Sequence of chain 1.B:
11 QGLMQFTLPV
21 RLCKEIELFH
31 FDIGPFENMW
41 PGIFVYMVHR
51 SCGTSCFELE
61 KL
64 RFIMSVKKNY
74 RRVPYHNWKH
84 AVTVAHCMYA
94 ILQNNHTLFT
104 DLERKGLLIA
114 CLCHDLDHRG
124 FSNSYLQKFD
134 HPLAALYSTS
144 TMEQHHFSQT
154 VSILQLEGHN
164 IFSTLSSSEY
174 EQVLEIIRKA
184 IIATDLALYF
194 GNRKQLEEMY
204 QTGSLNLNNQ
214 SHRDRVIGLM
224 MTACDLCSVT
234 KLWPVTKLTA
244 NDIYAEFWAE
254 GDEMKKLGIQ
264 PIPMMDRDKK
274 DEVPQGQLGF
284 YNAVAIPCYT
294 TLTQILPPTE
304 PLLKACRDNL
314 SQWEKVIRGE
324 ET

This small molecule binds to this protein.
Small molecule (SMILES): Cn1ncc(C(=O)O)c1C(=O)Nc1ccn2cc(-c3ccccc3)nc2n1

Binding-site contacts:
Ligand atom C8 contacts residue TYR247 of chain 1.B at 3.6 Å (hydrophobic).
Ligand atom O21 contacts residue ILE246 of chain 1.B at 2.9 Å.
Ligand atom C26 contacts residue GLU275 of chain 1.B at 3.3 Å.
Ligand atom N7 contacts residue MET267 of chain 1.B at 3.5 Å (h-bond).
Ligand atom O20 contacts residue GLN280 of chain 1.B at 2.9 Å (h-bond).
Ligand atom N7 contacts residue GLY279 of chain 1.B at 3.8 Å.
Ligand atom C12 contacts residue GLY279 of chain 1.B at 3.8 Å.
Ligand atom C1 contacts residue TYR247 of chain 1.B at 3.1 Å (hydrophobic).
Ligand atom C17 contacts residue MET267 of chain 1.B at 3.6 Å (hydrophobic).
Ligand atom C8 contacts residue MET267 of chain 1.B at 3.8 Å (hydrophobic).
Ligand atom N4 contacts residue TYR247 of chain 1.B at 3.3 Å (h-bond).
Ligand atom C23 contacts residue MET267 of chain 1.B at 3.8 Å (hydrophobic).
Ligand atom N14 contacts residue PHE283 of chain 1.B at 3.6 Å.
Ligand atom C26 contacts residue VAL276 of chain 1.B at 3.7 Å (hydrophobic).
Ligand atom N5 contacts residue MET267 of chain 1.B at 3.5 Å.
Ligand atom C2 contacts residue PHE283 of chain 1.B at 3.7 Å (hydrophobic).
Ligand atom C27 contacts residue LYS272 of chain 1.B at 3.9 Å.
Ligand atom C22 contacts residue LEU189 of chain 1.B at 3.9 Å (hydrophobic).
Ligand atom N5 contacts residue TYR247 of chain 1.B at 2.4 Å (h-bond).
Ligand atom C15 contacts residue MET267 of chain 1.B at 3.7 Å (hydrophobic).
Ligand atom C25 contacts residue PRO266 of chain 1.B at 3.5 Å (hydrophobic).
Ligand atom C9 contacts residue PHE283 of chain 1.B at 3.8 Å (hydrophobic).
Ligand atom C6 contacts residue PHE283 of chain 1.B at 3.5 Å (hydrophobic).
Ligand atom C1 contacts residue MET267 of chain 1.B at 3.5 Å (hydrophobic).
Ligand atom O18 contacts residue PHE283 of chain 1.B at 3.6 Å.
Ligand atom N4 contacts residue MET267 of chain 1.B at 3.8 Å.
Ligand atom C12 contacts residue MET267 of chain 1.B at 3.9 Å (hydrophobic).
Ligand atom C27 contacts residue GLU275 of chain 1.B at 3.3 Å.
Ligand atom C19 contacts residue GLY279 of chain 1.B at 3.5 Å.
Ligand atom N4 contacts residue GLN280 of chain 1.B at 3.4 Å (h-bond).
Ligand atom C23 contacts residue TYR247 of chain 1.B at 3.5 Å (hydrophobic).
Ligand atom C16 contacts residue ILE246 of chain 1.B at 3.5 Å (hydrophobic).
Ligand atom C8 contacts residue GLY279 of chain 1.B at 3.6 Å.
Ligand atom N11 contacts residue LEU229 of chain 1.B at 3.5 Å.
Ligand atom C24 contacts residue GLY279 of chain 1.B at 3.8 Å.
Ligand atom C19 contacts residue MET267 of chain 1.B at 3.7 Å (hydrophobic).
Ligand atom O20 contacts residue ILE246 of chain 1.B at 3.7 Å.
Ligand atom C15 contacts residue PHE283 of chain 1.B at 3.4 Å (hydrophobic).
Ligand atom C3 contacts residue PHE283 of chain 1.B at 3.9 Å (hydrophobic).
Ligand atom C9 contacts residue MET267 of chain 1.B at 3.9 Å (hydrophobic).